The small molecule below binds the protein below.
Small molecule (SMILES): CC(C)C[C@H](NC(=O)OCc1ccccc1)C(=O)N[C@@H](C[C@@H]1CCNC1=O)C(O)S(=O)(=O)O

Sequence of chain 1.A:
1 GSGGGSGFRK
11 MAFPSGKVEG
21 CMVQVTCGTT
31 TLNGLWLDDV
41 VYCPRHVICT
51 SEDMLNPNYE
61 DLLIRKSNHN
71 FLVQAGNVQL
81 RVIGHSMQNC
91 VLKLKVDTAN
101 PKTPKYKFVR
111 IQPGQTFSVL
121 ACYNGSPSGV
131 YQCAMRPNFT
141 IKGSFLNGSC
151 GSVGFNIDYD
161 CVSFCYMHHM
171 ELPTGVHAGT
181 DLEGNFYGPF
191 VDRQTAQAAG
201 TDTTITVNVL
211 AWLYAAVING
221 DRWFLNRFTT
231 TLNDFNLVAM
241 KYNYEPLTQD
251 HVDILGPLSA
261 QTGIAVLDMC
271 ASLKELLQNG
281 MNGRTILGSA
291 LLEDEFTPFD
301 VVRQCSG

Binding-site contacts:
Ligand atom C13 contacts residue K361 of chain 1.D at 0.2 Å.
Ligand atom N11 contacts residue GLN194 of chain 1.A at 3.0 Å (h-bond).
Ligand atom N28 contacts residue GLU171 of chain 1.A at 3.1 Å (salt-bridge).
Ligand atom O10 contacts residue GLU171 of chain 1.A at 3.0 Å (salt-bridge).
Ligand atom C5 contacts residue K361 of chain 1.D at 0.1 Å.
Ligand atom C15 contacts residue K361 of chain 1.D at 0.1 Å.
Ligand atom C20 contacts residue K361 of chain 1.D at 0.4 Å.
Ligand atom C26 contacts residue K361 of chain 1.D at 0.4 Å.
Ligand atom C12 contacts residue K361 of chain 1.D at 0.2 Å.
Ligand atom O30 contacts residue K361 of chain 1.D at 0.4 Å (h-bond).
Ligand atom C16 contacts residue K361 of chain 1.D at 0.4 Å.
Ligand atom C24 contacts residue K361 of chain 1.D at 0.4 Å.
Ligand atom C29 contacts residue K361 of chain 1.D at 0.3 Å.
Ligand atom O30 contacts residue HIS168 of chain 1.A at 2.8 Å (h-bond).
Ligand atom O22 contacts residue CYS150 of chain 1.A at 2.5 Å (h-bond).
Ligand atom N11 contacts residue K361 of chain 1.D at 0.4 Å (h-bond).
Ligand atom C2 contacts residue K361 of chain 1.D at 0.1 Å.
Ligand atom O22 contacts residue K361 of chain 1.D at 1.5 Å.
Ligand atom N19 contacts residue CYS150 of chain 1.A at 3.0 Å (h-bond).
Ligand atom C21 contacts residue CYS150 of chain 1.A at 1.8 Å (hydrophobic).
Ligand atom N19 contacts residue HIS169 of chain 1.A at 2.9 Å (h-bond).
Ligand atom C3 contacts residue K361 of chain 1.D at 0.1 Å.
Ligand atom N28 contacts residue K361 of chain 1.D at 0.3 Å (h-bond).
Ligand atom C21 contacts residue K361 of chain 1.D at 0.2 Å.
Ligand atom O8 contacts residue K361 of chain 1.D at 0.1 Å (h-bond).
Ligand atom O22 contacts residue HIS46 of chain 1.A at 2.8 Å (h-bond).
Ligand atom C6 contacts residue K361 of chain 1.D at 0.2 Å.
Ligand atom C4 contacts residue K361 of chain 1.D at 0.1 Å.
Ligand atom C7 contacts residue K361 of chain 1.D at 0.2 Å.
Ligand atom C17 contacts residue K361 of chain 1.D at 0.3 Å.
Ligand atom C25 contacts residue K361 of chain 1.D at 0.4 Å.
Ligand atom O18 contacts residue K361 of chain 1.D at 1.0 Å (h-bond).
Ligand atom C24 contacts residue CYS150 of chain 1.A at 3.1 Å (hydrophobic).
Ligand atom C14 contacts residue K361 of chain 1.D at 0.2 Å.
Ligand atom N19 contacts residue K361 of chain 1.D at 0.5 Å (h-bond).
Ligand atom C20 contacts residue CYS150 of chain 1.A at 2.7 Å (hydrophobic).
Ligand atom C9 contacts residue K361 of chain 1.D at 0.2 Å.
Ligand atom O10 contacts residue K361 of chain 1.D at 0.2 Å (h-bond).
Ligand atom C27 contacts residue K361 of chain 1.D at 0.4 Å.
Ligand atom C1 contacts residue K361 of chain 1.D at 0.2 Å.